Binding-site contacts:
Ligand atom C5' contacts residue LEU12 of chain 1.A at 3.9 Å (hydrophobic).
Ligand atom C3' contacts residue PHE216 of chain 1.A at 4.1 Å (hydrophobic).
Ligand atom O1 contacts residue ARG147 of chain 1.A at 2.5 Å (salt-bridge).
Ligand atom C1 contacts residue LEU214 of chain 1.A at 3.6 Å (hydrophobic).
Ligand atom C5' contacts residue PHE216 of chain 1.A at 3.9 Å (hydrophobic).
Ligand atom C2' contacts residue PRO187 of chain 1.A at 3.8 Å (hydrophobic).
Ligand atom O1 contacts residue LEU214 of chain 1.A at 3.5 Å.
Ligand atom C1 contacts residue ARG147 of chain 1.A at 3.1 Å.
Ligand atom C2 contacts residue LEU214 of chain 1.A at 3.8 Å (hydrophobic).
Ligand atom O2 contacts residue TYR73 of chain 1.A at 2.7 Å (h-bond).
Ligand atom O2 contacts residue GLY149 of chain 1.A at 3.3 Å.
Ligand atom O2 contacts residue VAL169 of chain 1.A at 3.8 Å.
Ligand atom C2 contacts residue TYR73 of chain 1.A at 3.3 Å (hydrophobic).
Ligand atom C1 contacts residue VAL169 of chain 1.A at 3.8 Å (hydrophobic).
Ligand atom C3 contacts residue VAL169 of chain 1.A at 4.1 Å (hydrophobic).
Ligand atom C2' contacts residue PHE216 of chain 1.A at 4.0 Å (hydrophobic).
Ligand atom O1 contacts residue ILE186 of chain 1.A at 4.0 Å.
Ligand atom C2 contacts residue VAL169 of chain 1.A at 3.8 Å (hydrophobic).
Ligand atom C1' contacts residue PHE216 of chain 1.A at 3.9 Å (hydrophobic).
Ligand atom C6' contacts residue PHE216 of chain 1.A at 3.7 Å (hydrophobic).
Ligand atom C3 contacts residue LEU214 of chain 1.A at 4.1 Å (hydrophobic).
Ligand atom C2' contacts residue VAL190 of chain 1.A at 4.0 Å (hydrophobic).
Ligand atom C6' contacts residue PHE11 of chain 1.A at 3.9 Å (hydrophobic).
Ligand atom C2' contacts residue HIS124 of chain 1.A at 3.9 Å.
Ligand atom C5' contacts residue TRP68 of chain 1.A at 3.8 Å (hydrophobic).
Ligand atom C3' contacts residue GLN252 of chain 1.A at 3.3 Å.
Ligand atom C4' contacts residue GLN252 of chain 1.A at 3.4 Å.
Ligand atom C6' contacts residue VAL169 of chain 1.A at 3.9 Å (hydrophobic).
Ligand atom C3' contacts residue VAL190 of chain 1.A at 3.7 Å (hydrophobic).
Ligand atom C3' contacts residue PRO187 of chain 1.A at 4.1 Å (hydrophobic).
Ligand atom C1 contacts residue GLY149 of chain 1.A at 4.0 Å.
Ligand atom C4' contacts residue TRP68 of chain 1.A at 4.1 Å (hydrophobic).
Ligand atom O2 contacts residue ARG147 of chain 1.A at 2.4 Å (salt-bridge).
Ligand atom C1 contacts residue TYR73 of chain 1.A at 3.3 Å (hydrophobic).
Ligand atom C3' contacts residue GLU189 of chain 1.A at 3.4 Å.
Ligand atom C5' contacts residue PHE11 of chain 1.A at 3.7 Å (hydrophobic).
Ligand atom C4' contacts residue LEU12 of chain 1.A at 4.0 Å (hydrophobic).
Ligand atom C4' contacts residue GLU189 of chain 1.A at 3.4 Å.
Ligand atom O2 contacts residue LEU214 of chain 1.A at 4.1 Å.
Ligand atom C4' contacts residue VAL190 of chain 1.A at 3.9 Å (hydrophobic).

Sequence of chain 1.A:
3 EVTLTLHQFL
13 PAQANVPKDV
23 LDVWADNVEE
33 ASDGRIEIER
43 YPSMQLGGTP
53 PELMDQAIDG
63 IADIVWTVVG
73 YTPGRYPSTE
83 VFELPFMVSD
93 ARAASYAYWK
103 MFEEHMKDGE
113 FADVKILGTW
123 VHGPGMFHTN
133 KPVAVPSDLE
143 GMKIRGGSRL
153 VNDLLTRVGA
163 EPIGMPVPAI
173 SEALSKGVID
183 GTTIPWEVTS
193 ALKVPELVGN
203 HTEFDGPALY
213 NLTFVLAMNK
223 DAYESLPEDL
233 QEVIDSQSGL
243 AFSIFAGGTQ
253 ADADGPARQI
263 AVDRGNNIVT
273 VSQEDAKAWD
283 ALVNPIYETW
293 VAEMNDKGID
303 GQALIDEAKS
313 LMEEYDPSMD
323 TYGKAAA

This protein binds this small molecule.
Small molecule (SMILES): O=C(O)CCc1ccccc1